A protein and the small-molecule ligand that binds it are described below.
Small molecule (SMILES): CC(=O)NCCCCCCNC(C)=O

Sequence of chain 1.D:
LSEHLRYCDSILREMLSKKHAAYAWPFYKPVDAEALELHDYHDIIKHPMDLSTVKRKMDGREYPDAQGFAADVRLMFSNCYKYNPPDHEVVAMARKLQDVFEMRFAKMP

Binding-site contacts:
Ligand atom C6 contacts residue HIS92 of chain 1.D at 3.8 Å.
Ligand atom C contacts residue VAL35 of chain 1.D at 3.7 Å (hydrophobic).
Ligand atom O contacts residue CYS84 of chain 1.D at 3.8 Å.
Ligand atom O1 contacts residue HIS92 of chain 1.D at 4.2 Å.
Ligand atom O1 contacts residue GLU93 of chain 1.D at 4.1 Å.
Ligand atom C9 contacts residue PRO30 of chain 1.D at 3.7 Å (hydrophobic).
Ligand atom C7 contacts residue HIS92 of chain 1.D at 4.3 Å.
Ligand atom O contacts residue VAL35 of chain 1.D at 4.2 Å.
Ligand atom C4 contacts residue HIS92 of chain 1.D at 4.0 Å.
Ligand atom C2 contacts residue ASN88 of chain 1.D at 4.1 Å.
Ligand atom C2 contacts residue LEU42 of chain 1.D at 4.2 Å (hydrophobic).
Ligand atom C8 contacts residue VAL94 of chain 1.D at 4.4 Å (hydrophobic).
Ligand atom C contacts residue CYS84 of chain 1.D at 4.3 Å (hydrophobic).
Ligand atom O1 contacts residue MET97 of chain 1.D at 3.9 Å.
Ligand atom N contacts residue VAL35 of chain 1.D at 4.0 Å.
Ligand atom C8 contacts residue TRP29 of chain 1.D at 4.3 Å (hydrophobic).
Ligand atom C3 contacts residue LEU40 of chain 1.D at 4.4 Å (hydrophobic).
Ligand atom C1 contacts residue VAL94 of chain 1.D at 4.2 Å (hydrophobic).
Ligand atom N contacts residue VAL94 of chain 1.D at 4.2 Å.
Ligand atom C9 contacts residue TRP29 of chain 1.D at 3.5 Å (hydrophobic).
Ligand atom C contacts residue PHE31 of chain 1.D at 3.5 Å (hydrophobic).
Ligand atom C3 contacts residue VAL94 of chain 1.D at 4.3 Å (hydrophobic).
Ligand atom N1 contacts residue HIS92 of chain 1.D at 3.6 Å.
Ligand atom C1 contacts residue VAL35 of chain 1.D at 3.7 Å (hydrophobic).
Ligand atom C8 contacts residue HIS92 of chain 1.D at 4.2 Å.
Ligand atom C9 contacts residue MET97 of chain 1.D at 4.4 Å (hydrophobic).
Ligand atom C5 contacts residue HIS92 of chain 1.D at 4.3 Å.
Ligand atom C1 contacts residue ASN88 of chain 1.D at 4.0 Å.
Ligand atom O1 contacts residue VAL94 of chain 1.D at 4.4 Å.
Ligand atom C4 contacts residue ASN88 of chain 1.D at 4.0 Å.
Ligand atom O contacts residue ASN88 of chain 1.D at 3.0 Å (h-bond).
Ligand atom C9 contacts residue VAL94 of chain 1.D at 4.2 Å (hydrophobic).
Ligand atom C1 contacts residue CYS84 of chain 1.D at 4.3 Å (hydrophobic).
Ligand atom C contacts residue PRO30 of chain 1.D at 4.0 Å (hydrophobic).
Ligand atom C contacts residue VAL94 of chain 1.D at 4.3 Å (hydrophobic).